Sequence of chain 1.B:
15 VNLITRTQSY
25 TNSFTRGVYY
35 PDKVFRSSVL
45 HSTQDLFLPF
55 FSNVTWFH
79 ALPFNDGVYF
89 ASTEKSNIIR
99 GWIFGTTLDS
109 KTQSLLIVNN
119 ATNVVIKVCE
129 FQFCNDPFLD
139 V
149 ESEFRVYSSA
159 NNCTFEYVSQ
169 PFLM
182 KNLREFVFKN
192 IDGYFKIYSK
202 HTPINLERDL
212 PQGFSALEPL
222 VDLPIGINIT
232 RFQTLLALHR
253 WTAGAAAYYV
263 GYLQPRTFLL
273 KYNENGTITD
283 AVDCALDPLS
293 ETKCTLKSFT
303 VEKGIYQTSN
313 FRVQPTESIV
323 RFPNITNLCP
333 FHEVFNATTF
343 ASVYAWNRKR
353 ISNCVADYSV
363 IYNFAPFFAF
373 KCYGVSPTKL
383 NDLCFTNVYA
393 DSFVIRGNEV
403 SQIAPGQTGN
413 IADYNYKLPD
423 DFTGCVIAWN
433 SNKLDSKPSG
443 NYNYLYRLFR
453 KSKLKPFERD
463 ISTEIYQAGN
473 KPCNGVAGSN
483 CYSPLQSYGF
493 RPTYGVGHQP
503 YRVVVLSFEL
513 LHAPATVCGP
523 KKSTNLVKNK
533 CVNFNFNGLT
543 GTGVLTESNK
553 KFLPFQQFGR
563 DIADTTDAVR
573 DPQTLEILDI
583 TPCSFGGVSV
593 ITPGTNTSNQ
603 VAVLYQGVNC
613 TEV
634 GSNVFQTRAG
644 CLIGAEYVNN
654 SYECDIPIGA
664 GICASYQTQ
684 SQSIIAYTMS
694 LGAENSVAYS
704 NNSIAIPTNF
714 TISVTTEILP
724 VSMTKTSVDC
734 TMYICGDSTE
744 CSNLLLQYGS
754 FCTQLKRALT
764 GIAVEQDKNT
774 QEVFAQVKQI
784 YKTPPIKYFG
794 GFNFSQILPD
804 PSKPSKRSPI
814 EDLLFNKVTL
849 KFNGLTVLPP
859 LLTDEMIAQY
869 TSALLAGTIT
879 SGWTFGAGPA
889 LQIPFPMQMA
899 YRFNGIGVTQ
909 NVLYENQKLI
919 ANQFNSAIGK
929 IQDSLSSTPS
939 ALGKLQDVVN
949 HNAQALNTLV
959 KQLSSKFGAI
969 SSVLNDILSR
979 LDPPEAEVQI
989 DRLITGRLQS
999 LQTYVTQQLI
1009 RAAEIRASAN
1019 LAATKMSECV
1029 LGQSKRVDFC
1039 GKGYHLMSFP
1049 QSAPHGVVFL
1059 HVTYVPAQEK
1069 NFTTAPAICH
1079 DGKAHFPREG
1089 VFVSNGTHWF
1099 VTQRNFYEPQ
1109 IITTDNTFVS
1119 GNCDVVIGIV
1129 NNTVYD

A protein and the small-molecule ligand that binds it are described below.
Small molecule (SMILES): CC(=O)N[C@@H]1[C@@H](O)[C@H](O)[C@@H](CO)O[C@H]1O

Binding-site contacts:
Ligand atom O5 contacts residue THR104 of chain 1.B at 3.9 Å.
Ligand atom O7 contacts residue ASN229 of chain 1.B at 3.4 Å.
Ligand atom O5 contacts residue THR231 of chain 1.B at 4.3 Å.
Ligand atom C4 contacts residue ASN229 of chain 1.B at 4.2 Å.
Ligand atom N2 contacts residue ASN229 of chain 1.B at 2.9 Å (h-bond).
Ligand atom C7 contacts residue ASN229 of chain 1.B at 3.2 Å.
Ligand atom C8 contacts residue ASN229 of chain 1.B at 3.7 Å.
Ligand atom C3 contacts residue ASN229 of chain 1.B at 3.8 Å.
Ligand atom C1 contacts residue ASN229 of chain 1.B at 1.4 Å.
Ligand atom O5 contacts residue ASN229 of chain 1.B at 2.3 Å (h-bond).
Ligand atom C2 contacts residue ASN229 of chain 1.B at 2.4 Å.
Ligand atom O6 contacts residue ASN229 of chain 1.B at 4.5 Å.
Ligand atom O6 contacts residue THR104 of chain 1.B at 3.5 Å.
Ligand atom C1 contacts residue THR104 of chain 1.B at 4.2 Å.
Ligand atom C5 contacts residue ASN229 of chain 1.B at 3.7 Å.